Binding-site contacts:
Ligand atom C3 contacts residue ASN1131 of chain 1.A at 3.8 Å.
Ligand atom C8 contacts residue ILE1129 of chain 1.A at 3.7 Å (hydrophobic).
Ligand atom C8 contacts residue VAL1130 of chain 1.A at 4.3 Å (hydrophobic).
Ligand atom C2 contacts residue ASN1131 of chain 1.A at 2.5 Å.
Ligand atom C8 contacts residue ASN1131 of chain 1.A at 4.0 Å.
Ligand atom C7 contacts residue ASN1131 of chain 1.A at 3.2 Å.
Ligand atom C4 contacts residue ASN1131 of chain 1.A at 4.2 Å.
Ligand atom C5 contacts residue ASN1131 of chain 1.A at 3.6 Å.
Ligand atom C1 contacts residue ASN1131 of chain 1.A at 1.4 Å.
Ligand atom O5 contacts residue ASN1131 of chain 1.A at 2.3 Å (h-bond).
Ligand atom O7 contacts residue ASN1131 of chain 1.A at 3.4 Å (h-bond).
Ligand atom N2 contacts residue ASN1131 of chain 1.A at 2.9 Å (h-bond).

Sequence of chain 1.A:
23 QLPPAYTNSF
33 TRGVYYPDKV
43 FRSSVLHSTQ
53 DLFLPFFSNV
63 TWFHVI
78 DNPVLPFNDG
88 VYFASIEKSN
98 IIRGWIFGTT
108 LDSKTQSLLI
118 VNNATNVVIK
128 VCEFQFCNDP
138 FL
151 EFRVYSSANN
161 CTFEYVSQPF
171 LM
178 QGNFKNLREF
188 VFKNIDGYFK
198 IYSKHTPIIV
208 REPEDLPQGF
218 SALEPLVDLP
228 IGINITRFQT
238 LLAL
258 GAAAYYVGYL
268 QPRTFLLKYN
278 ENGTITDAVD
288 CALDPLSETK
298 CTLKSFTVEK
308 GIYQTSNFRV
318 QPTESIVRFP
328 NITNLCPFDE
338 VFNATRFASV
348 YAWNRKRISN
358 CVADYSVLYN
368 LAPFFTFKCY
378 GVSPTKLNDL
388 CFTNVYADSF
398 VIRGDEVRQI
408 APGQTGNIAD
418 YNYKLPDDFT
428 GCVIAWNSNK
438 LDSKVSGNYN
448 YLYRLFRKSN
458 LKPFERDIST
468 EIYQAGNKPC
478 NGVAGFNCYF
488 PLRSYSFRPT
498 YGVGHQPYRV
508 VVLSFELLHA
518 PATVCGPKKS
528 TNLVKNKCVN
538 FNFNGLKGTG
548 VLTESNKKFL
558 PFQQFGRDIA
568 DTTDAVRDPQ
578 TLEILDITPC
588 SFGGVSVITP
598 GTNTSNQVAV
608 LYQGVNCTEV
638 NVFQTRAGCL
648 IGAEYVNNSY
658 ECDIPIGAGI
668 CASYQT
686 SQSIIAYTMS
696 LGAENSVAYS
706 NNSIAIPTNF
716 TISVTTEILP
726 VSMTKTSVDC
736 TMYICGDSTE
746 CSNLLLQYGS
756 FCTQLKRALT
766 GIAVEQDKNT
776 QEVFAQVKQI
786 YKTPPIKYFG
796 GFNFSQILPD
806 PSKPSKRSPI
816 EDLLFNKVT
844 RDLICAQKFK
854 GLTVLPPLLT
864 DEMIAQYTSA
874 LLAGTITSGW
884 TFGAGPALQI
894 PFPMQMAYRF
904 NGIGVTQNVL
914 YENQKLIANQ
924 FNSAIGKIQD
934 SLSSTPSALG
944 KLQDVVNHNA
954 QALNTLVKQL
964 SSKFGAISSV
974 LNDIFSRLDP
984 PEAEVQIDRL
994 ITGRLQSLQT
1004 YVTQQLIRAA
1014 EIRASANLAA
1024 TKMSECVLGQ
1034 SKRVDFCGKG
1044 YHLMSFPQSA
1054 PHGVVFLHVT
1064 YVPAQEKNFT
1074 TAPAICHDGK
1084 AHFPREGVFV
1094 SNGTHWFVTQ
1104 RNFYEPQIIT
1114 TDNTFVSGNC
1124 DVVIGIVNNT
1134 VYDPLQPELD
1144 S

A protein and the small-molecule ligand that binds it are described below.
Small molecule (SMILES): CC(=O)N[C@@H]1[C@@H](O)[C@H](O)[C@@H](CO)O[C@H]1O